A protein and the small-molecule ligand that binds it are described below.
Small molecule (SMILES): C/C=C(C)/C=C/C=C[C@H](OC)[C@@H](C)[C@@H](OC)[C@@H](C)CCc1oc2c(O)c(OC)cc(OC)c2c(=O)c1C

Binding-site contacts:
Ligand atom O8 contacts residue PHE298 of chain 1.G at 3.6 Å.
Ligand atom C8A contacts residue ILE162 of chain 1.G at 3.7 Å (hydrophobic).
Ligand atom O8 contacts residue PRO294 of chain 1.G at 3.8 Å.
Ligand atom C8 contacts residue ILE162 of chain 1.G at 3.8 Å (hydrophobic).
Ligand atom O5 contacts residue VAL161 of chain 1.G at 3.4 Å.
Ligand atom C8A contacts residue PRO294 of chain 1.G at 3.7 Å (hydrophobic).
Ligand atom C21 contacts residue LEU197 of chain 1.G at 3.6 Å (hydrophobic).
Ligand atom O8 contacts residue GLU295 of chain 1.G at 2.8 Å (salt-bridge).
Ligand atom C20 contacts residue MET145 of chain 1.G at 3.4 Å (hydrophobic).
Ligand atom C21 contacts residue MET145 of chain 1.G at 3.4 Å (hydrophobic).
Ligand atom C4A contacts residue VAL161 of chain 1.G at 3.8 Å (hydrophobic).
Ligand atom C23 contacts residue ILE340 of chain 1.G at 3.8 Å (hydrophobic).
Ligand atom C4A contacts residue PRO294 of chain 1.G at 3.7 Å (hydrophobic).
Ligand atom O4 contacts residue HIS152 of chain 1.L at 2.6 Å (h-bond).
Ligand atom C5M contacts residue CYS151 of chain 1.L at 3.5 Å (hydrophobic).
Ligand atom O7 contacts residue GLY158 of chain 1.G at 3.4 Å.
Ligand atom C18 contacts residue PHE144 of chain 1.G at 3.6 Å (hydrophobic).
Ligand atom C4 contacts residue VAL161 of chain 1.G at 3.6 Å (hydrophobic).
Ligand atom C3M contacts residue MET336 of chain 1.G at 3.8 Å (hydrophobic).
Ligand atom O4 contacts residue VAL161 of chain 1.G at 3.2 Å.
Ligand atom C7M contacts residue GLY158 of chain 1.G at 3.6 Å.
Ligand atom C24 contacts residue PHE298 of chain 1.G at 3.8 Å (hydrophobic).
Ligand atom O5 contacts residue HIS152 of chain 1.L at 3.5 Å (h-bond).
Ligand atom C22 contacts residue MET140 of chain 1.G at 3.8 Å (hydrophobic).
Ligand atom C7M contacts residue MET154 of chain 1.G at 3.5 Å (hydrophobic).
Ligand atom C8 contacts residue PRO294 of chain 1.G at 3.5 Å (hydrophobic).
Ligand atom O14 contacts residue MET140 of chain 1.G at 3.8 Å.
Ligand atom C7 contacts residue GLY158 of chain 1.G at 3.7 Å.
Ligand atom C23 contacts residue PHE337 of chain 1.G at 3.5 Å (hydrophobic).
Ligand atom O1 contacts residue ILE162 of chain 1.G at 3.4 Å.
Ligand atom O8 contacts residue ILE162 of chain 1.G at 3.6 Å.
Ligand atom C19 contacts residue PHE144 of chain 1.G at 3.6 Å (hydrophobic).
Ligand atom O12 contacts residue MET336 of chain 1.G at 3.6 Å.
Ligand atom O7 contacts residue GLU295 of chain 1.G at 3.8 Å.
Ligand atom O4 contacts residue TYR302 of chain 1.G at 3.3 Å.
Ligand atom C4 contacts residue TYR302 of chain 1.G at 3.5 Å (hydrophobic).
Ligand atom C5M contacts residue TYR302 of chain 1.G at 3.7 Å (hydrophobic).
Ligand atom C24 contacts residue PHE144 of chain 1.G at 3.7 Å (hydrophobic).
Ligand atom C5 contacts residue VAL161 of chain 1.G at 3.7 Å (hydrophobic).
Ligand atom C21 contacts residue PHE194 of chain 1.G at 3.6 Å (hydrophobic).

Sequence of chain 1.G:
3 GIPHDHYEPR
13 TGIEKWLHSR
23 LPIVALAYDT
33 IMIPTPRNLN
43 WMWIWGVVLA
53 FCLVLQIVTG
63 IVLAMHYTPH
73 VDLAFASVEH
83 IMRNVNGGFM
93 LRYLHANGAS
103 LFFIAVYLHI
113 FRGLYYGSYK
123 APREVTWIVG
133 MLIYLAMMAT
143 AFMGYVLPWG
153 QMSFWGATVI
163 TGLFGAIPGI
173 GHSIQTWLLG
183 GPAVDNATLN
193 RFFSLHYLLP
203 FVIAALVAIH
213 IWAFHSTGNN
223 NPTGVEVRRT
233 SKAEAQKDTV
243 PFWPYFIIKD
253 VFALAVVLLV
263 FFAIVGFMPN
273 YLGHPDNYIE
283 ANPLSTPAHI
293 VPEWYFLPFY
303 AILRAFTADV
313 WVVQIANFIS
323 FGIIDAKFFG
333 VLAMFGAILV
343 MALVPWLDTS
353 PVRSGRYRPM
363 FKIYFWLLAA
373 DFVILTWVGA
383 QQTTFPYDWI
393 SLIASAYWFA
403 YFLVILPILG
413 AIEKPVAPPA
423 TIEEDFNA

Sequence of chain 1.L:
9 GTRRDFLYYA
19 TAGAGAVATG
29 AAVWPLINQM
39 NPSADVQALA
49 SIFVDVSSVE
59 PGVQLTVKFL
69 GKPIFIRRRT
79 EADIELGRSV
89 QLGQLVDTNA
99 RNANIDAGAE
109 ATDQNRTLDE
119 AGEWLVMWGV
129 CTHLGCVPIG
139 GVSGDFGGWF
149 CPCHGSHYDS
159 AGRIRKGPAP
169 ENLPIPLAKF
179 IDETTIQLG